Sequence of chain 2.E:
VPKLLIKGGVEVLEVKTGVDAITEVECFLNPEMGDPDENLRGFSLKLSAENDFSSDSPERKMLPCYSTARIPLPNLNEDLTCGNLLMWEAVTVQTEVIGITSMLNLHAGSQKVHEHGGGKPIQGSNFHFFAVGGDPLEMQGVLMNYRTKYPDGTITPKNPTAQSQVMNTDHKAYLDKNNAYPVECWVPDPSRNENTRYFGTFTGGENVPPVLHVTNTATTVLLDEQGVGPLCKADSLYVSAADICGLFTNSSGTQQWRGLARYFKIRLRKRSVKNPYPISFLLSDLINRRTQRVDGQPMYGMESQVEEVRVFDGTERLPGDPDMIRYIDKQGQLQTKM

Sequence of chain 2.B:
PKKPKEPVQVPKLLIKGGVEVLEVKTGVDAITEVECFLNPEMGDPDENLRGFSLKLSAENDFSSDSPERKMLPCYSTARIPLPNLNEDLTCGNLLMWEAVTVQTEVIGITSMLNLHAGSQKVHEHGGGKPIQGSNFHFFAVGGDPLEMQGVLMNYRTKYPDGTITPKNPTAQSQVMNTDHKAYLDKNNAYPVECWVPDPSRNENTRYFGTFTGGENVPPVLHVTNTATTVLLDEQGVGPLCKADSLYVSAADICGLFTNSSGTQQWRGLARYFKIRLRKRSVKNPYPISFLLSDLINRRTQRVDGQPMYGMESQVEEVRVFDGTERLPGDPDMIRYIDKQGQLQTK

Binding-site contacts:
Ligand atom C9 contacts residue GLN278 of chain 2.A at 3.2 Å.
Ligand atom O1B contacts residue ASN272 of chain 2.A at 3.7 Å.
Ligand atom C10 contacts residue ASN272 of chain 2.A at 3.7 Å.
Ligand atom C11 contacts residue PHE75 of chain 2.B at 3.5 Å (hydrophobic).
Ligand atom C10 contacts residue LEU62 of chain 2.A at 3.9 Å (hydrophobic).
Ligand atom O1B contacts residue LYS68 of chain 2.A at 3.7 Å.
Ligand atom C5 contacts residue ASN272 of chain 2.A at 3.9 Å.
Ligand atom C9 contacts residue LEU67 of chain 2.A at 3.9 Å (hydrophobic).
Ligand atom O9 contacts residue LEU67 of chain 2.A at 3.2 Å.
Ligand atom O8 contacts residue LYS68 of chain 2.A at 3.9 Å.
Ligand atom C7 contacts residue GLN278 of chain 2.A at 3.8 Å.
Ligand atom N5 contacts residue ASN272 of chain 2.A at 3.1 Å (h-bond).
Ligand atom C1 contacts residue SER274 of chain 2.A at 3.4 Å.
Ligand atom C10 contacts residue PHE75 of chain 2.B at 3.9 Å (hydrophobic).
Ligand atom O10 contacts residue PHE75 of chain 2.B at 3.5 Å.
Ligand atom O8 contacts residue THR276 of chain 2.A at 3.2 Å.
Ligand atom O1A contacts residue LYS68 of chain 2.A at 3.2 Å (salt-bridge).
Ligand atom O9 contacts residue LYS68 of chain 2.A at 2.8 Å (salt-bridge).
Ligand atom O8 contacts residue ASN272 of chain 2.A at 3.5 Å (h-bond).
Ligand atom O8 contacts residue GLN278 of chain 2.A at 3.5 Å (h-bond).
Ligand atom O1A contacts residue THR276 of chain 2.A at 3.4 Å (h-bond).
Ligand atom C11 contacts residue THR276 of chain 2.A at 3.7 Å.
Ligand atom C1 contacts residue LYS68 of chain 2.A at 3.8 Å.
Ligand atom C9 contacts residue LYS68 of chain 2.A at 3.8 Å.
Ligand atom C4 contacts residue ASN272 of chain 2.A at 4.0 Å.
Ligand atom C11 contacts residue GLN278 of chain 2.A at 3.4 Å.
Ligand atom C6 contacts residue ASN272 of chain 2.A at 3.5 Å.
Ligand atom N5 contacts residue GLN278 of chain 2.A at 3.7 Å.
Ligand atom C1 contacts residue THR276 of chain 2.A at 3.5 Å.
Ligand atom C11 contacts residue LEU62 of chain 2.A at 4.0 Å (hydrophobic).
Ligand atom O1B contacts residue SER274 of chain 2.A at 3.9 Å.
Ligand atom C10 contacts residue GLN278 of chain 2.A at 4.0 Å.
Ligand atom C8 contacts residue GLN278 of chain 2.A at 3.7 Å.
Ligand atom C11 contacts residue ASN272 of chain 2.A at 3.4 Å.
Ligand atom C11 contacts residue HIS138 of chain 2.E at 3.4 Å.
Ligand atom C11 contacts residue PHE65 of chain 2.A at 3.7 Å (hydrophobic).
Ligand atom O1A contacts residue SER274 of chain 2.A at 2.3 Å (h-bond).
Ligand atom O1B contacts residue THR276 of chain 2.A at 2.8 Å (h-bond).
Ligand atom C11 contacts residue PHE270 of chain 2.A at 3.8 Å (hydrophobic).
Ligand atom O10 contacts residue LEU62 of chain 2.A at 3.6 Å.

Sequence of chain 2.A:
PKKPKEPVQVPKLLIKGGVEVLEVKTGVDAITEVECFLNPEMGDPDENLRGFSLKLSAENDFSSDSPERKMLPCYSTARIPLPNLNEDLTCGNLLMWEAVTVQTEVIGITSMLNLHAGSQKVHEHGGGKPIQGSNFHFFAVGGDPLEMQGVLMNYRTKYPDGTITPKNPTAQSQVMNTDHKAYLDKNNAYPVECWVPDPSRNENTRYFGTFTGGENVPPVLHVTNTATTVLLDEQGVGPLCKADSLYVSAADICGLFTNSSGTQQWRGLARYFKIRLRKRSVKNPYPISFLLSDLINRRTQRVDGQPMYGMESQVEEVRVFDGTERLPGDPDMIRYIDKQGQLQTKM

This small molecule binds to this protein.
Small molecule (SMILES): CC(=O)N[C@H]1[C@H]([C@H](O)[C@H](O)CO)O[C@@](O[C@H](CO)[C@@H](O)[C@@H]2O[C@@H](C(=O)O)C[C@H](O)[C@H]2NC(C)=O)(C(=O)O)C[C@@H]1O